Sequence of chain 1.P:
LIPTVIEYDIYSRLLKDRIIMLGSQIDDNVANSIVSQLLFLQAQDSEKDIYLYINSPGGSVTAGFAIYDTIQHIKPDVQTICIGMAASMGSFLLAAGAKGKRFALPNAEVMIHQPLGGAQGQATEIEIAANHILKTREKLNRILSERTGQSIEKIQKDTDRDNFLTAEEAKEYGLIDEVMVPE

A small-molecule ligand and the protein it binds are described below.
Small molecule (SMILES): CC[C@H](C)[C@H](NC(=O)[C@@H](NC(=O)[C@H](O)[C@@H](C=O)C(C)C)C(C)C)C(=O)O

Binding-site contacts:
Ligand atom C18 contacts residue LEU126 of chain 1.P at 3.7 Å (hydrophobic).
Ligand atom C5 contacts residue SER98 of chain 1.P at 3.5 Å.
Ligand atom O19 contacts residue VAL71 of chain 1.P at 3.1 Å (h-bond).
Ligand atom C42 contacts residue THR146 of chain 1.P at 3.3 Å.
Ligand atom O3 contacts residue GLY69 of chain 1.P at 2.9 Å (h-bond).
Ligand atom O3 contacts residue PRO67 of chain 1.P at 4.0 Å.
Ligand atom O19 contacts residue SER70 of chain 1.P at 3.5 Å.
Ligand atom C14 contacts residue LEU126 of chain 1.P at 3.2 Å (hydrophobic).
Ligand atom C17 contacts residue LEU126 of chain 1.P at 4.0 Å (hydrophobic).
Ligand atom C6 contacts residue HIS123 of chain 1.P at 3.7 Å.
Ligand atom C24 contacts residue HIS142 of chain 1.P at 3.6 Å.
Ligand atom O10 contacts residue VAL71 of chain 1.P at 3.3 Å.
Ligand atom C11 contacts residue GLY69 of chain 1.P at 3.6 Å.
Ligand atom O10 contacts residue SER98 of chain 1.P at 3.2 Å (h-bond).
Ligand atom O3 contacts residue MET99 of chain 1.P at 3.1 Å (h-bond).
Ligand atom C7 contacts residue GLY69 of chain 1.P at 3.2 Å.
Ligand atom C11 contacts residue VAL71 of chain 1.P at 3.6 Å (hydrophobic).
Ligand atom C6 contacts residue SER98 of chain 1.P at 3.5 Å.
Ligand atom N13 contacts residue GLY69 of chain 1.P at 3.0 Å (h-bond).
Ligand atom C42 contacts residue ILE143 of chain 1.P at 4.0 Å (hydrophobic).
Ligand atom C4 contacts residue SER98 of chain 1.P at 2.4 Å.
Ligand atom O12 contacts residue LEU126 of chain 1.P at 2.7 Å (h-bond).
Ligand atom C9 contacts residue GLY69 of chain 1.P at 3.2 Å.
Ligand atom O3 contacts residue GLY68 of chain 1.P at 3.1 Å.
Ligand atom N20 contacts residue LEU126 of chain 1.P at 3.1 Å (h-bond).
Ligand atom C1 contacts residue MET99 of chain 1.P at 3.3 Å (hydrophobic).
Ligand atom C11 contacts residue LEU126 of chain 1.P at 3.9 Å (hydrophobic).
Ligand atom C18 contacts residue VAL71 of chain 1.P at 3.8 Å (hydrophobic).
Ligand atom C1 contacts residue HIS123 of chain 1.P at 4.0 Å.
Ligand atom C23 contacts residue VAL71 of chain 1.P at 3.6 Å (hydrophobic).
Ligand atom N13 contacts residue VAL71 of chain 1.P at 3.5 Å.
Ligand atom O3 contacts residue SER98 of chain 1.P at 2.2 Å (h-bond).
Ligand atom C14 contacts residue GLY69 of chain 1.P at 4.0 Å.
Ligand atom C9 contacts residue VAL71 of chain 1.P at 3.7 Å (hydrophobic).
Ligand atom C6 contacts residue LEU126 of chain 1.P at 3.8 Å (hydrophobic).
Ligand atom O12 contacts residue PRO125 of chain 1.P at 3.5 Å.
Ligand atom C5 contacts residue GLY69 of chain 1.P at 4.0 Å.
Ligand atom C4 contacts residue GLY69 of chain 1.P at 4.0 Å.
Ligand atom C9 contacts residue SER98 of chain 1.P at 3.4 Å.
Ligand atom C1 contacts residue SER98 of chain 1.P at 1.3 Å.